Sequence of chain 2.B:
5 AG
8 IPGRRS

Binding-site contacts:
Ligand atom C06 contacts residue ILE8 of chain 2.B at 3.6 Å (hydrophobic).
Ligand atom C14 contacts residue LYS127 of chain 2.A at 1.4 Å.
Ligand atom C13 contacts residue ILE8 of chain 2.B at 4.0 Å (hydrophobic).
Ligand atom C04 contacts residue GLY10 of chain 2.B at 4.2 Å.
Ligand atom O10 contacts residue ILE224 of chain 2.A at 3.6 Å.
Ligand atom F23 contacts residue SER13 of chain 2.B at 3.9 Å.
Ligand atom C15 contacts residue ILE8 of chain 2.B at 3.2 Å (hydrophobic).
Ligand atom C11 contacts residue PRO172 of chain 2.A at 3.3 Å (hydrophobic).
Ligand atom C01 contacts residue GLY10 of chain 2.B at 3.3 Å.
Ligand atom C13 contacts residue GLY176 of chain 2.A at 4.4 Å.
Ligand atom O05 contacts residue ILE8 of chain 2.B at 3.5 Å.
Ligand atom C14 contacts residue ILE8 of chain 2.B at 4.4 Å (hydrophobic).
Ligand atom C02 contacts residue ARG12 of chain 2.B at 3.1 Å.
Ligand atom F23 contacts residue ARG12 of chain 2.B at 4.2 Å.
Ligand atom C07 contacts residue ILE8 of chain 2.B at 4.0 Å (hydrophobic).
Ligand atom C12 contacts residue PRO172 of chain 2.A at 3.3 Å (hydrophobic).
Ligand atom F22 contacts residue SER13 of chain 2.B at 4.0 Å.
Ligand atom O10 contacts residue PRO172 of chain 2.A at 3.8 Å.
Ligand atom O16 contacts residue GLY10 of chain 2.B at 4.4 Å.
Ligand atom C12 contacts residue LYS127 of chain 2.A at 3.2 Å.
Ligand atom N24 contacts residue ARG12 of chain 2.B at 3.3 Å (salt-bridge).
Ligand atom C12 contacts residue ILE8 of chain 2.B at 4.2 Å (hydrophobic).
Ligand atom C01 contacts residue ARG12 of chain 2.B at 3.1 Å.
Ligand atom C01 contacts residue ARG11 of chain 2.B at 3.4 Å.
Ligand atom O09 contacts residue ILE224 of chain 2.A at 4.4 Å.
Ligand atom C20 contacts residue SER13 of chain 2.B at 4.4 Å.
Ligand atom C15 contacts residue LYS127 of chain 2.A at 3.6 Å.
Ligand atom C11 contacts residue ILE8 of chain 2.B at 4.2 Å (hydrophobic).
Ligand atom C14 contacts residue GLY176 of chain 2.A at 4.3 Å.
Ligand atom C19 contacts residue ARG12 of chain 2.B at 4.1 Å.
Ligand atom C03 contacts residue ARG12 of chain 2.B at 3.9 Å.
Ligand atom N08 contacts residue ILE224 of chain 2.A at 3.8 Å.
Ligand atom C07 contacts residue ILE224 of chain 2.A at 4.1 Å (hydrophobic).
Ligand atom F21 contacts residue LEU223 of chain 2.A at 4.2 Å.
Ligand atom C12 contacts residue ILE173 of chain 2.A at 4.0 Å (hydrophobic).
Ligand atom O05 contacts residue GLY10 of chain 2.B at 4.1 Å.
Ligand atom O16 contacts residue ASN47 of chain 2.A at 3.7 Å.
Ligand atom C12 contacts residue GLY176 of chain 2.A at 3.9 Å.
Ligand atom C13 contacts residue LYS127 of chain 2.A at 2.6 Å.
Ligand atom C11 contacts residue ILE224 of chain 2.A at 3.6 Å (hydrophobic).

This small molecule binds to this protein.
Small molecule (SMILES): Cc1nc(C(F)(F)F)ccc1C(=O)Oc1cc(C=O)ccc1[N+](=O)[O-]

Sequence of chain 2.A:
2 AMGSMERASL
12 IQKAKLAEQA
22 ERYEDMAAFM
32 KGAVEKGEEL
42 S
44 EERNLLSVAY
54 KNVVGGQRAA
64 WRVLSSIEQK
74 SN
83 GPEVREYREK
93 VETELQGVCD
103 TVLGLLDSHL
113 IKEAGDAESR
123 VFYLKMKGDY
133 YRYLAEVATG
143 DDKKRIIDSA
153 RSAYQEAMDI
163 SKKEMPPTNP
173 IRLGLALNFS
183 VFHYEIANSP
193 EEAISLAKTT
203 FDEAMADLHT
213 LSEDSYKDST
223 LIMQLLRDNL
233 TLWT